Binding-site contacts:
Ligand atom N2 contacts residue TYR106 of chain 1.A at 3.7 Å.
Ligand atom C6 contacts residue ASP156 of chain 1.A at 3.6 Å.
Ligand atom N14 contacts residue ALA232 of chain 1.A at 2.9 Å (h-bond).
Ligand atom C4 contacts residue TYR106 of chain 1.A at 3.8 Å (hydrophobic).
Ligand atom O21 contacts residue GLY229 of chain 1.A at 3.4 Å.
Ligand atom N2 contacts residue ALA232 of chain 1.A at 3.6 Å (h-bond).
Ligand atom C10 contacts residue TYR106 of chain 1.A at 3.7 Å (hydrophobic).
Ligand atom C11 contacts residue ASP102 of chain 1.A at 3.7 Å.
Ligand atom N22 contacts residue ASP156 of chain 1.A at 2.8 Å (salt-bridge).
Ligand atom N22 contacts residue ILE201 of chain 1.A at 3.6 Å.
Ligand atom C10 contacts residue ASP102 of chain 1.A at 3.7 Å.
Ligand atom C1 contacts residue TYR106 of chain 1.A at 3.7 Å (hydrophobic).
Ligand atom N14 contacts residue GLY261 of chain 1.A at 3.7 Å.
Ligand atom O21 contacts residue ASP156 of chain 1.A at 3.6 Å (salt-bridge).
Ligand atom C6 contacts residue CYS158 of chain 1.A at 3.6 Å (hydrophobic).
Ligand atom O21 contacts residue GLY230 of chain 1.A at 2.8 Å (h-bond).
Ligand atom C8 contacts residue ASP102 of chain 1.A at 3.5 Å.
Ligand atom C8 contacts residue ASP156 of chain 1.A at 3.6 Å.
Ligand atom C1 contacts residue GLY261 of chain 1.A at 3.7 Å.
Ligand atom C1 contacts residue ALA232 of chain 1.A at 3.6 Å (hydrophobic).
Ligand atom N2 contacts residue MET260 of chain 1.A at 3.6 Å.
Ligand atom C4 contacts residue CYS158 of chain 1.A at 3.6 Å (hydrophobic).
Ligand atom N9 contacts residue MET260 of chain 1.A at 3.3 Å.
Ligand atom N2 contacts residue LEU231 of chain 1.A at 2.8 Å (h-bond).
Ligand atom N9 contacts residue TYR106 of chain 1.A at 3.6 Å.
Ligand atom N13 contacts residue GLY261 of chain 1.A at 3.6 Å.
Ligand atom N7 contacts residue ASP156 of chain 1.A at 2.7 Å (salt-bridge).
Ligand atom N22 contacts residue SER103 of chain 1.A at 3.7 Å.
Ligand atom C3 contacts residue LEU231 of chain 1.A at 3.6 Å (hydrophobic).
Ligand atom O21 contacts residue GLN203 of chain 1.A at 3.0 Å (h-bond).
Ligand atom C3 contacts residue MET260 of chain 1.A at 3.8 Å (hydrophobic).
Ligand atom C12 contacts residue TYR106 of chain 1.A at 3.4 Å (hydrophobic).
Ligand atom C15 contacts residue GLY261 of chain 1.A at 3.7 Å.
Ligand atom N9 contacts residue ASP102 of chain 1.A at 2.8 Å (salt-bridge).
Ligand atom O21 contacts residue CYS158 of chain 1.A at 3.4 Å.
Ligand atom C8 contacts residue MET260 of chain 1.A at 3.7 Å (hydrophobic).
Ligand atom C11 contacts residue TYR106 of chain 1.A at 3.6 Å (hydrophobic).
Ligand atom C6 contacts residue GLY230 of chain 1.A at 3.8 Å.
Ligand atom N22 contacts residue ASP102 of chain 1.A at 2.8 Å (salt-bridge).
Ligand atom C3 contacts residue TYR106 of chain 1.A at 3.5 Å (hydrophobic).

Sequence of chain 1.A:
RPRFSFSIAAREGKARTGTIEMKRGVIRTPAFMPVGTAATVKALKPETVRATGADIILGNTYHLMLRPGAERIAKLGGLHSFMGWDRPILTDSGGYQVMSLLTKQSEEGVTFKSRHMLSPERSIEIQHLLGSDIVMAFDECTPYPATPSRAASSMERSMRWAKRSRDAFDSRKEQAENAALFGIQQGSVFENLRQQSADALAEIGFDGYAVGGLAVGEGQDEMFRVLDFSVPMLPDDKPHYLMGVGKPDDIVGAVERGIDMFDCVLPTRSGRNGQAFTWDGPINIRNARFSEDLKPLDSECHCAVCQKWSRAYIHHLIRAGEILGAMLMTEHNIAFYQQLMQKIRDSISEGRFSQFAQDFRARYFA

This protein binds this small molecule.
Small molecule (SMILES): Nc1nc2cc3nc(NCc4cccs4)[nH]c3cc2c(=O)[nH]1